Binding-site contacts:
Ligand atom C21 contacts residue VAL17 of chain 1.A at 3.9 Å (hydrophobic).
Ligand atom N5 contacts residue CYS149 of chain 1.A at 3.7 Å.
Ligand atom O74 contacts residue CYS149 of chain 1.A at 3.6 Å.
Ligand atom C12 contacts residue GLY85 of chain 1.A at 3.7 Å.
Ligand atom N20 contacts residue LEU138 of chain 1.A at 3.9 Å.
Ligand atom C8 contacts residue ALA36 of chain 1.A at 3.6 Å (hydrophobic).
Ligand atom C10 contacts residue GLY85 of chain 1.A at 4.0 Å.
Ligand atom C8 contacts residue GLU80 of chain 1.A at 3.1 Å.
Ligand atom O19 contacts residue ALA36 of chain 1.A at 3.8 Å.
Ligand atom S7 contacts residue LEU138 of chain 1.A at 3.9 Å.
Ligand atom C18 contacts residue ALA82 of chain 1.A at 3.8 Å (hydrophobic).
Ligand atom C11 contacts residue GLY85 of chain 1.A at 3.6 Å.
Ligand atom N1 contacts residue VAL25 of chain 1.A at 3.8 Å.
Ligand atom O19 contacts residue ALA82 of chain 1.A at 2.7 Å (h-bond).
Ligand atom N5 contacts residue ASP150 of chain 1.A at 2.6 Å (salt-bridge).
Ligand atom C10 contacts residue ALA82 of chain 1.A at 3.0 Å (hydrophobic).
Ligand atom N5 contacts residue VAL25 of chain 1.A at 3.9 Å.
Ligand atom C3 contacts residue LEU138 of chain 1.A at 3.8 Å (hydrophobic).
Ligand atom O74 contacts residue ASP150 of chain 1.A at 3.4 Å (salt-bridge).
Ligand atom C12 contacts residue VAL17 of chain 1.A at 3.9 Å (hydrophobic).
Ligand atom O74 contacts residue MET79 of chain 1.A at 3.9 Å.
Ligand atom C13 contacts residue VAL17 of chain 1.A at 3.7 Å (hydrophobic).
Ligand atom C11 contacts residue TYR81 of chain 1.A at 3.9 Å (hydrophobic).
Ligand atom C9 contacts residue LEU138 of chain 1.A at 3.5 Å (hydrophobic).
Ligand atom C4 contacts residue ASP150 of chain 1.A at 3.4 Å.
Ligand atom C6 contacts residue VAL25 of chain 1.A at 3.6 Å (hydrophobic).
Ligand atom C2 contacts residue VAL25 of chain 1.A at 3.9 Å (hydrophobic).
Ligand atom O19 contacts residue TYR81 of chain 1.A at 3.5 Å.
Ligand atom C8 contacts residue LEU138 of chain 1.A at 3.6 Å (hydrophobic).
Ligand atom C10 contacts residue TYR81 of chain 1.A at 3.6 Å (hydrophobic).
Ligand atom C2 contacts residue LEU138 of chain 1.A at 3.6 Å (hydrophobic).
Ligand atom C6 contacts residue ASP150 of chain 1.A at 3.5 Å.
Ligand atom C14 contacts residue VAL17 of chain 1.A at 3.9 Å (hydrophobic).
Ligand atom C11 contacts residue ALA82 of chain 1.A at 3.3 Å (hydrophobic).
Ligand atom C4 contacts residue CYS149 of chain 1.A at 3.7 Å (hydrophobic).
Ligand atom O74 contacts residue LYS38 of chain 1.A at 3.5 Å (salt-bridge).
Ligand atom C9 contacts residue ALA36 of chain 1.A at 3.9 Å (hydrophobic).
Ligand atom S7 contacts residue MET79 of chain 1.A at 3.8 Å.
Ligand atom S7 contacts residue GLU80 of chain 1.A at 3.9 Å.
Ligand atom N1 contacts residue LEU138 of chain 1.A at 3.8 Å.

Sequence of chain 1.A:
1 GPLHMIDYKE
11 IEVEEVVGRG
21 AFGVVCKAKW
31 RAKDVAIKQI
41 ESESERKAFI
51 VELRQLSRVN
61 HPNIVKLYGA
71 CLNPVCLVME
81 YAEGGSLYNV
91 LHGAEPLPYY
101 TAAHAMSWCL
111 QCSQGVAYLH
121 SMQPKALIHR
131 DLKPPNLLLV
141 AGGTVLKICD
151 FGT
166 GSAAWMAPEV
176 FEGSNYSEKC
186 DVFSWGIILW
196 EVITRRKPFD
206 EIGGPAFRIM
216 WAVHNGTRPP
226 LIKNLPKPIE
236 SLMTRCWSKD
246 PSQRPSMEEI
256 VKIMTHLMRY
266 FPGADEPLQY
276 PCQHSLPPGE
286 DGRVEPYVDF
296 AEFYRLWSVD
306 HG

A protein and the small-molecule ligand that binds it are described below.
Small molecule (SMILES): COc1cc(C(=O)NCCCN2CCN(C)CC2)ccc1NC(=O)c1csc2c(=O)[nH]cnc12